The small molecule below binds the protein below.
Small molecule (SMILES): CC(=O)N[C@@H]1[C@@H](O)[C@H](O)[C@@H](CO)O[C@H]1O

Binding-site contacts:
Ligand atom C6 contacts residue SER284 of chain 26.H at 3.5 Å.
Ligand atom O6 contacts residue ASN318 of chain 26.H at 2.6 Å (h-bond).
Ligand atom O6 contacts residue SER284 of chain 26.H at 2.6 Å (h-bond).
Ligand atom C6 contacts residue ASN318 of chain 26.H at 3.2 Å.

Sequence of chain 26.H:
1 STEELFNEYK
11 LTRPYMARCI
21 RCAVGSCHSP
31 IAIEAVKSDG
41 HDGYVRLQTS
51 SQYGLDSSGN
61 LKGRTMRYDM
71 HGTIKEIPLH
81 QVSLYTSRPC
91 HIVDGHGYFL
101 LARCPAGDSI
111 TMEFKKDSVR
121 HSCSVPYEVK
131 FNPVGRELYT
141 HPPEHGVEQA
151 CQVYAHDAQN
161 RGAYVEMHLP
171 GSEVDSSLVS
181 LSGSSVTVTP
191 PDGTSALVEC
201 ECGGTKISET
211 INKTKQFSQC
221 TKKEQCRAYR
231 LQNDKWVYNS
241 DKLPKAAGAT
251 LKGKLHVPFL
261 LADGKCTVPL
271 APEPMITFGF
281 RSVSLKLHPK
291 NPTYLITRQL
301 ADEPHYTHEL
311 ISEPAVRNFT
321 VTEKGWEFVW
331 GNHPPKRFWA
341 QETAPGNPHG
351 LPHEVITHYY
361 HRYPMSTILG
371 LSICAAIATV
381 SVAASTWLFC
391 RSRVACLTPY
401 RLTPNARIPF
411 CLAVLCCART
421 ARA